Binding-site contacts:
Ligand atom N1 contacts residue PRO545 of chain 43.A at 3.2 Å.
Ligand atom N1 contacts residue MET398 of chain 41.A at 3.0 Å.
Ligand atom O2 contacts residue PRO171 of chain 43.A at 3.0 Å (h-bond).
Ligand atom C4 contacts residue ARG170 of chain 43.A at 1.2 Å.
Ligand atom N4 contacts residue ARG170 of chain 43.A at 0.6 Å (salt-bridge).
Ligand atom C4 contacts residue ASN491 of chain 43.A at 2.5 Å.
Ligand atom OP1 contacts residue PRO289 of chain 41.A at 3.2 Å.
Ligand atom O3' contacts residue VAL492 of chain 43.A at 3.2 Å.
Ligand atom O3' contacts residue LYS178 of chain 43.A at 2.9 Å.
Ligand atom N7 contacts residue GLN499 of chain 41.A at 2.8 Å (h-bond).
Ligand atom C5 contacts residue ASN491 of chain 43.A at 2.3 Å.
Ligand atom OP1 contacts residue PRO501 of chain 41.A at 3.1 Å.
Ligand atom OP2 contacts residue VAL492 of chain 43.A at 2.5 Å (h-bond).
Ligand atom C5 contacts residue ASP497 of chain 41.A at 3.1 Å.
Ligand atom O2 contacts residue LYS559 of chain 43.A at 2.8 Å (salt-bridge).
Ligand atom N2 contacts residue SER403 of chain 41.A at 3.0 Å (h-bond).
Ligand atom N4 contacts residue ASN491 of chain 43.A at 2.7 Å (h-bond).
Ligand atom C2 contacts residue ASP401 of chain 41.A at 3.1 Å.
Ligand atom OP2 contacts residue SER287 of chain 41.A at 2.9 Å.
Ligand atom C5 contacts residue ARG170 of chain 43.A at 2.4 Å.
Ligand atom O2 contacts residue DG2 of chain 41.B at 2.8 Å (h-bond).
Ligand atom OP1 contacts residue GLY284 of chain 41.A at 3.0 Å.
Ligand atom C2 contacts residue ASP399 of chain 41.A at 3.1 Å.
Ligand atom O3' contacts residue PRO289 of chain 41.A at 3.1 Å.
Ligand atom N7 contacts residue THR498 of chain 41.A at 3.1 Å.
Ligand atom N2 contacts residue ASP401 of chain 41.A at 2.8 Å (salt-bridge).
Ligand atom N6 contacts residue GLN410 of chain 43.A at 2.7 Å (h-bond).
Ligand atom C2 contacts residue MET398 of chain 41.A at 2.7 Å (hydrophobic).
Ligand atom O6 contacts residue ASP401 of chain 41.A at 2.7 Å (salt-bridge).
Ligand atom C4 contacts residue ASP497 of chain 41.A at 3.1 Å.
Ligand atom N1 contacts residue ASP401 of chain 41.A at 2.6 Å (salt-bridge).
Ligand atom O4' contacts residue GLN499 of chain 41.A at 3.0 Å (h-bond).
Ligand atom OP2 contacts residue ASN491 of chain 43.A at 2.9 Å.
Ligand atom O2 contacts residue THR558 of chain 43.A at 2.7 Å (h-bond).
Ligand atom O4' contacts residue THR558 of chain 43.A at 3.1 Å.
Ligand atom C6 contacts residue ASN491 of chain 43.A at 3.1 Å.
Ligand atom N3 contacts residue ARG170 of chain 43.A at 2.0 Å (salt-bridge).
Ligand atom N4 contacts residue DG2 of chain 41.B at 2.9 Å (h-bond).
Ligand atom N3 contacts residue DG2 of chain 41.B at 2.9 Å (h-bond).
Ligand atom N6 contacts residue SER555 of chain 43.A at 3.1 Å.

The protein below binds the small molecule below.
Small molecule (SMILES): N=c1ccn([C@H]2C[C@H](O[P](=O)(O)OC[C@H]3O[C@@H](n4cnc5c(N)ncnc54)C[C@@H]3O[P](=O)(O)OC[C@H]3O[C@@H](n4cnc5c(=O)nc(N)[nH]c54)C[C@@H]3O[P](=O)(O)OC[C@H]3O[C@@H](n4cnc5c(=O)nc(N)[nH]c54)C[C@@H]3O[P](=O)(O)OC[C@H]3O[C@@H](n4ccc(N)nc4=O)C[C@@H]3O[P](=O)(O)OC[C@H]3O[C@@H](n4ccc(N)nc4=O)C[C@@H]3O[P](=O)(O)OC[C@H]3O[C@@H](n4cnc5c(N)ncnc54)C[C@@H]3O[P](=O)(O)OC[C@H]3O[C@@H](n4cnc5c(N)ncnc54)C[C@@H]3O)[C@@H](COP(=O)=O)O2)c(=O)[nH]1

Sequence of chain 41.A:
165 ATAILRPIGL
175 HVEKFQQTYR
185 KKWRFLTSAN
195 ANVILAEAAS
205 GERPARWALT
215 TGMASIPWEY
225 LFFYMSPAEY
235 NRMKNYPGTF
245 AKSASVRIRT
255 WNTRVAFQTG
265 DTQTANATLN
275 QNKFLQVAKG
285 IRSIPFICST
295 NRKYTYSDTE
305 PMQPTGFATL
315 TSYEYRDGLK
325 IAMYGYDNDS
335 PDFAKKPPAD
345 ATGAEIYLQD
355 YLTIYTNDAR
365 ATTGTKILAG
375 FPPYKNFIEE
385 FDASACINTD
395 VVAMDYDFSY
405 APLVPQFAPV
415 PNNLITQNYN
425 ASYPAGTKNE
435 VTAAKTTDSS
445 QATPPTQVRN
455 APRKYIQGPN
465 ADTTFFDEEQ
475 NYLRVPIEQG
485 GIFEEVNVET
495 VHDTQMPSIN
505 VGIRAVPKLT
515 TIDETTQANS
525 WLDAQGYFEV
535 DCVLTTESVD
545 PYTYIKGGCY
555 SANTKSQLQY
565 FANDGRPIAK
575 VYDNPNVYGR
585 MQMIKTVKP

Sequence of chain 43.A:
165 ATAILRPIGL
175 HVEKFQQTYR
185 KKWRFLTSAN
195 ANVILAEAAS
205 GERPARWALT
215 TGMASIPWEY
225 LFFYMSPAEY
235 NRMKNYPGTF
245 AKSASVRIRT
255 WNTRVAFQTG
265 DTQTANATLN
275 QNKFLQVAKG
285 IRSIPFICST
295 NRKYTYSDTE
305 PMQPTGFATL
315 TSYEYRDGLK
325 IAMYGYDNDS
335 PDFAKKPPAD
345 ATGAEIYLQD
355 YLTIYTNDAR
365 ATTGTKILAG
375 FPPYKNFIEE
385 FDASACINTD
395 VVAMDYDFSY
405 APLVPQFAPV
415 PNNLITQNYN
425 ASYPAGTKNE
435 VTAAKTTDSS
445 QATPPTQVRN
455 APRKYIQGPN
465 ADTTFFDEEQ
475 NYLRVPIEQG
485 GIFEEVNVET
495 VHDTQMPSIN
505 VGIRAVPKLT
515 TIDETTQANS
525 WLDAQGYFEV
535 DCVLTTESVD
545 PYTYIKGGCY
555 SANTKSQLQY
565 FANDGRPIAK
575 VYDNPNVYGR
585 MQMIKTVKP